This protein binds this small molecule.
Small molecule (SMILES): CC(=O)N[C@H]1[C@H](O[C@H]2[C@H](O)[C@@H](NC(C)=O)CO[C@@H]2CO)O[C@H](CO)[C@@H](O[C@H]2O[C@H](CO)[C@@H](O)[C@H](O[C@H]3O[C@H](CO)[C@@H](O)[C@H](O)[C@@H]3O)[C@@H]2O)[C@@H]1O

Binding-site contacts:
Ligand atom C2 contacts residue ASN64 of chain 1.B at 2.3 Å.
Ligand atom C5 contacts residue THR66 of chain 1.B at 3.5 Å.
Ligand atom C1 contacts residue ASN64 of chain 1.B at 1.4 Å.
Ligand atom C5 contacts residue ASN64 of chain 1.B at 3.7 Å.
Ligand atom O6 contacts residue THR66 of chain 1.B at 3.7 Å.
Ligand atom C4 contacts residue ASN64 of chain 1.B at 4.2 Å.
Ligand atom C7 contacts residue ASN64 of chain 1.B at 3.4 Å.
Ligand atom C8 contacts residue ILE354 of chain 1.B at 3.8 Å (hydrophobic).
Ligand atom O5 contacts residue THR66 of chain 1.B at 2.8 Å (h-bond).
Ligand atom C3 contacts residue ASN64 of chain 1.B at 3.7 Å.
Ligand atom N2 contacts residue ASN64 of chain 1.B at 2.8 Å (h-bond).
Ligand atom C1 contacts residue THR66 of chain 1.B at 3.6 Å.
Ligand atom O7 contacts residue ASN64 of chain 1.B at 3.5 Å (h-bond).
Ligand atom C6 contacts residue THR66 of chain 1.B at 3.4 Å.
Ligand atom O5 contacts residue ASN64 of chain 1.B at 2.4 Å (h-bond).

Sequence of chain 1.B:
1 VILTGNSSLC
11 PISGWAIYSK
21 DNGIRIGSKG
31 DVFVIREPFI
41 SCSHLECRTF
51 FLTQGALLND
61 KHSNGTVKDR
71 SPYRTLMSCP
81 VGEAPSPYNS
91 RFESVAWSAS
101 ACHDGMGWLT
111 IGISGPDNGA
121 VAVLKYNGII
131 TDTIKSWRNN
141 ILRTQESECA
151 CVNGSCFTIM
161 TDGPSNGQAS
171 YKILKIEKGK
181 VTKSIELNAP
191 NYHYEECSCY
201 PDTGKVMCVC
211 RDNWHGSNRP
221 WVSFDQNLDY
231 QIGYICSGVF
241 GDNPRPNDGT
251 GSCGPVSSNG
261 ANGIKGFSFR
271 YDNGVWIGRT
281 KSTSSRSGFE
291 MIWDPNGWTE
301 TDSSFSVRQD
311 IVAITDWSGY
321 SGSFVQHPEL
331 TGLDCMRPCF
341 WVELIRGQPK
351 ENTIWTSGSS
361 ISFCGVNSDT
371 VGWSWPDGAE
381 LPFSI